This small molecule binds to this protein.
Small molecule (SMILES): CC(=O)N[C@@H]1[C@@H](O)[C@H](O)[C@@H](CO)O[C@H]1O

Sequence of chain 39.F:
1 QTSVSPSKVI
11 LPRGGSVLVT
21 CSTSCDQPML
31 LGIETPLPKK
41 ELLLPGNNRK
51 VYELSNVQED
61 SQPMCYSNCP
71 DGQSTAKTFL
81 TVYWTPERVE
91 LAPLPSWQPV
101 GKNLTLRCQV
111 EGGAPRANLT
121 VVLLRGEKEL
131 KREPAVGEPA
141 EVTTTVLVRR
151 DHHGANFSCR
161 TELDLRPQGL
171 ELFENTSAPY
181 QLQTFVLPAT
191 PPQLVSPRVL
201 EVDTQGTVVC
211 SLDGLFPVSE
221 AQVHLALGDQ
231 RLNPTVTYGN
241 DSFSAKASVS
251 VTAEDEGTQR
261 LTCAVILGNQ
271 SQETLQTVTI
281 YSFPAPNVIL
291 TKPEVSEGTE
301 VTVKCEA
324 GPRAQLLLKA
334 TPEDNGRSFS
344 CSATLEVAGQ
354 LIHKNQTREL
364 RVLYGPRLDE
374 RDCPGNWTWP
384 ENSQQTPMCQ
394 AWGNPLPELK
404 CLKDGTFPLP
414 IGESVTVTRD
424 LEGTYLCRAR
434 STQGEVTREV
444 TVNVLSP

Binding-site contacts:
Ligand atom N2 contacts residue LEU147 of chain 39.F at 3.6 Å.
Ligand atom O7 contacts residue LEU147 of chain 39.F at 3.0 Å.
Ligand atom C2 contacts residue THR145 of chain 39.F at 4.1 Å.
Ligand atom C2 contacts residue ASN103 of chain 39.F at 3.2 Å.
Ligand atom N2 contacts residue THR145 of chain 39.F at 4.0 Å.
Ligand atom C5 contacts residue ASN103 of chain 39.F at 4.0 Å.
Ligand atom C5 contacts residue THR145 of chain 39.F at 4.0 Å.
Ligand atom N2 contacts residue ASN103 of chain 39.F at 3.8 Å.
Ligand atom O5 contacts residue THR145 of chain 39.F at 4.0 Å.
Ligand atom C1 contacts residue THR145 of chain 39.F at 3.4 Å.
Ligand atom C3 contacts residue THR145 of chain 39.F at 4.1 Å.
Ligand atom C7 contacts residue LEU147 of chain 39.F at 3.1 Å (hydrophobic).
Ligand atom C2 contacts residue LEU147 of chain 39.F at 4.3 Å (hydrophobic).
Ligand atom C1 contacts residue ASN103 of chain 39.F at 1.7 Å.
Ligand atom O5 contacts residue ASN103 of chain 39.F at 2.6 Å (h-bond).
Ligand atom C8 contacts residue VAL146 of chain 39.F at 4.5 Å (hydrophobic).
Ligand atom C8 contacts residue LEU147 of chain 39.F at 3.4 Å (hydrophobic).
Ligand atom C3 contacts residue ASN103 of chain 39.F at 4.5 Å.